Binding-site contacts:
Ligand atom N7 contacts residue ASP131 of chain 1.A at 3.9 Å.
Ligand atom OAB contacts residue SER132 of chain 1.A at 3.9 Å.
Ligand atom N9 contacts residue VAL129 of chain 1.A at 4.1 Å.
Ligand atom N1 contacts residue LEU186 of chain 1.A at 4.2 Å.
Ligand atom C8 contacts residue ASP131 of chain 1.A at 4.0 Å.
Ligand atom N7 contacts residue LYS159 of chain 1.A at 3.0 Å (salt-bridge).
Ligand atom NAL contacts residue POP1 of chain 1.H at 3.0 Å (h-bond).
Ligand atom OAD contacts residue SER132 of chain 1.A at 3.3 Å (h-bond).
Ligand atom C5 contacts residue LYS159 of chain 1.A at 3.6 Å.
Ligand atom PAU contacts residue SER132 of chain 1.A at 3.7 Å.
Ligand atom C6 contacts residue LYS159 of chain 1.A at 3.6 Å.
Ligand atom PAU contacts residue ASP131 of chain 1.A at 3.5 Å.
Ligand atom OAD contacts residue ASP131 of chain 1.A at 2.8 Å (salt-bridge).
Ligand atom C2 contacts residue ASP187 of chain 1.A at 3.6 Å.
Ligand atom O6 contacts residue ASP179 of chain 1.A at 3.9 Å.
Ligand atom O6 contacts residue LYS159 of chain 1.A at 2.8 Å (salt-bridge).
Ligand atom OAC contacts residue GLY133 of chain 1.A at 3.9 Å.
Ligand atom C2 contacts residue PHE180 of chain 1.A at 3.7 Å (hydrophobic).
Ligand atom N3 contacts residue PHE180 of chain 1.A at 4.0 Å.
Ligand atom C2 contacts residue LEU186 of chain 1.A at 3.8 Å (hydrophobic).
Ligand atom OAD contacts residue VAL130 of chain 1.A at 3.6 Å.
Ligand atom N1 contacts residue PHE180 of chain 1.A at 3.6 Å.
Ligand atom PAU contacts residue GLY133 of chain 1.A at 3.9 Å.
Ligand atom C5 contacts residue PHE180 of chain 1.A at 3.7 Å (hydrophobic).
Ligand atom OAD contacts residue VAL129 of chain 1.A at 4.0 Å.
Ligand atom C6 contacts residue PHE180 of chain 1.A at 3.5 Å (hydrophobic).
Ligand atom CAI contacts residue VAL129 of chain 1.A at 3.3 Å (hydrophobic).
Ligand atom CAR contacts residue VAL129 of chain 1.A at 4.0 Å (hydrophobic).
Ligand atom CAI contacts residue ASP131 of chain 1.A at 3.7 Å.
Ligand atom N1 contacts residue VAL181 of chain 1.A at 2.6 Å (h-bond).
Ligand atom C4 contacts residue PHE180 of chain 1.A at 3.9 Å (hydrophobic).
Ligand atom C6 contacts residue VAL181 of chain 1.A at 3.4 Å (hydrophobic).
Ligand atom C2 contacts residue VAL181 of chain 1.A at 3.5 Å (hydrophobic).
Ligand atom O6 contacts residue VAL181 of chain 1.A at 2.8 Å (h-bond).
Ligand atom OAC contacts residue SER132 of chain 1.A at 2.8 Å (h-bond).
Ligand atom CAG contacts residue POP1 of chain 1.H at 3.2 Å.
Ligand atom C4 contacts residue VAL129 of chain 1.A at 4.1 Å (hydrophobic).
Ligand atom OAC contacts residue ASP131 of chain 1.A at 3.2 Å.
Ligand atom O6 contacts residue PHE180 of chain 1.A at 3.3 Å.
Ligand atom OAD contacts residue GLY133 of chain 1.A at 2.9 Å (h-bond).

The small molecule below binds the protein below.
Small molecule (SMILES): O=c1[nH]cnc2c1ncn2[C@@H]1CNC[C@@H]1OCP(=O)(O)O

Sequence of chain 1.A:
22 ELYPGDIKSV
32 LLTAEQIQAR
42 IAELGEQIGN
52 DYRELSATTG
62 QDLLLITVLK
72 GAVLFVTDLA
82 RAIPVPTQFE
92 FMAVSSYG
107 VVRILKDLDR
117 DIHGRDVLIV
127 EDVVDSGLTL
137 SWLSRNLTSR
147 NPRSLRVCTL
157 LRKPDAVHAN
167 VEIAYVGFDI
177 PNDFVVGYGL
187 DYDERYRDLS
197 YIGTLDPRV